Binding-site contacts:
Ligand atom C41 contacts residue TYR44 of chain 1.A at 3.9 Å (hydrophobic).
Ligand atom O15 contacts residue GLU120 of chain 1.A at 3.1 Å (salt-bridge).
Ligand atom C51 contacts residue THR58 of chain 1.A at 3.8 Å.
Ligand atom C01 contacts residue MN1 of chain 1.B at 2.7 Å.
Ligand atom C02 contacts residue TYR131 of chain 1.A at 3.5 Å (hydrophobic).
Ligand atom C01 contacts residue GLU120 of chain 1.A at 3.2 Å.
Ligand atom C14 contacts residue MN1 of chain 1.C at 3.1 Å.
Ligand atom O17 contacts residue MN1 of chain 1.B at 2.0 Å.
Ligand atom C08 contacts residue MN1 of chain 1.B at 2.9 Å.
Ligand atom C01 contacts residue HIS61 of chain 1.A at 3.5 Å.
Ligand atom O18 contacts residue GLU81 of chain 1.A at 3.1 Å (salt-bridge).
Ligand atom C08 contacts residue GLU120 of chain 1.A at 3.4 Å.
Ligand atom O15 contacts residue HIS61 of chain 1.A at 3.4 Å.
Ligand atom C49 contacts residue HIS61 of chain 1.A at 3.5 Å.
Ligand atom O17 contacts residue GLU120 of chain 1.A at 2.6 Å (salt-bridge).
Ligand atom F27 contacts residue LEU107 of chain 1.A at 3.6 Å.
Ligand atom O15 contacts residue MN1 of chain 1.B at 2.3 Å.
Ligand atom C49 contacts residue THR58 of chain 1.A at 3.8 Å.
Ligand atom O17 contacts residue LYS135 of chain 1.A at 2.9 Å (salt-bridge).
Ligand atom C23 contacts residue TYR44 of chain 1.A at 3.6 Å (hydrophobic).
Ligand atom C51 contacts residue ALA57 of chain 1.A at 3.8 Å (hydrophobic).
Ligand atom C41 contacts residue GLU46 of chain 1.A at 3.9 Å.
Ligand atom C08 contacts residue HIS61 of chain 1.A at 3.8 Å.
Ligand atom C08 contacts residue MN1 of chain 1.C at 3.2 Å.
Ligand atom C01 contacts residue LYS135 of chain 1.A at 3.6 Å.
Ligand atom O15 contacts residue ASP109 of chain 1.A at 2.9 Å (salt-bridge).
Ligand atom C43 contacts residue ALA40 of chain 1.A at 3.8 Å (hydrophobic).
Ligand atom O17 contacts residue HIS61 of chain 1.A at 3.0 Å (h-bond).
Ligand atom F27 contacts residue TYR44 of chain 1.A at 3.4 Å.
Ligand atom C02 contacts residue LYS135 of chain 1.A at 3.6 Å.
Ligand atom C14 contacts residue GLU81 of chain 1.A at 3.9 Å.
Ligand atom C47 contacts residue THR58 of chain 1.A at 3.9 Å.
Ligand atom O15 contacts residue GLU81 of chain 1.A at 3.7 Å.
Ligand atom O17 contacts residue ILE121 of chain 1.A at 2.9 Å (h-bond).
Ligand atom C07 contacts residue MN1 of chain 1.C at 3.6 Å.
Ligand atom C31 contacts residue THR58 of chain 1.A at 4.0 Å.
Ligand atom O15 contacts residue MN1 of chain 1.C at 2.0 Å.
Ligand atom O18 contacts residue MN1 of chain 1.C at 2.0 Å.
Ligand atom C53 contacts residue THR58 of chain 1.A at 3.8 Å.
Ligand atom F28 contacts residue LEU107 of chain 1.A at 3.8 Å.

Sequence of chain 1.A:
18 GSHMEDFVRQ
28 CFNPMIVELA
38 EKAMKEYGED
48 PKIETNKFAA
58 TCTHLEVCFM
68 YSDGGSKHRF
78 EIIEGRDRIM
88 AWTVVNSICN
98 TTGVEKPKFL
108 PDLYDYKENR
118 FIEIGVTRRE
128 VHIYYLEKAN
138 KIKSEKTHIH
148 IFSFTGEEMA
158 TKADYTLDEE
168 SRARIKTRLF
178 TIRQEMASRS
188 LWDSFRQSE

This small molecule binds to this protein.
Small molecule (SMILES): C[C@@H](N1CN([C@H]2c3ccccc3CSc3ccccc32)n2ccc(=O)c(O)c2C1=O)C(F)(F)F